The protein below binds the small molecule below.
Small molecule (SMILES): CC(=O)N[C@@H]1[C@@H](O)[C@H](O)[C@@H](CO)O[C@H]1O

Binding-site contacts:
Ligand atom C3 contacts residue ASN114 of chain 1.F at 3.8 Å.
Ligand atom C6 contacts residue ASN114 of chain 1.F at 4.4 Å.
Ligand atom C2 contacts residue ASN114 of chain 1.F at 2.5 Å.
Ligand atom N2 contacts residue ASN114 of chain 1.F at 2.9 Å (h-bond).
Ligand atom C1 contacts residue ASN114 of chain 1.F at 1.4 Å.
Ligand atom C5 contacts residue ASN114 of chain 1.F at 3.7 Å.
Ligand atom C7 contacts residue ASN114 of chain 1.F at 4.0 Å.
Ligand atom O5 contacts residue ASN114 of chain 1.F at 2.4 Å (h-bond).
Ligand atom C4 contacts residue ASN114 of chain 1.F at 4.2 Å.

Sequence of chain 1.F:
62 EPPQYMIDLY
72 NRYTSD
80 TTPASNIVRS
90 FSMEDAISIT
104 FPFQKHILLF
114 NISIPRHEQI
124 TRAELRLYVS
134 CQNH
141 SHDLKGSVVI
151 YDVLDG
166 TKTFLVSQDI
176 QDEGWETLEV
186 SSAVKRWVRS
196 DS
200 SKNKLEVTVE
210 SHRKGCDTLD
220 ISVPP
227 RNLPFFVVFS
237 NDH